A protein and the small-molecule ligand that binds it are described below.
Small molecule (SMILES): CCCCCC(=O)OC[C@H](COP(=O)(O)OCC[N+](C)(C)C)OC(=O)CCCCC

Sequence of chain 1.B:
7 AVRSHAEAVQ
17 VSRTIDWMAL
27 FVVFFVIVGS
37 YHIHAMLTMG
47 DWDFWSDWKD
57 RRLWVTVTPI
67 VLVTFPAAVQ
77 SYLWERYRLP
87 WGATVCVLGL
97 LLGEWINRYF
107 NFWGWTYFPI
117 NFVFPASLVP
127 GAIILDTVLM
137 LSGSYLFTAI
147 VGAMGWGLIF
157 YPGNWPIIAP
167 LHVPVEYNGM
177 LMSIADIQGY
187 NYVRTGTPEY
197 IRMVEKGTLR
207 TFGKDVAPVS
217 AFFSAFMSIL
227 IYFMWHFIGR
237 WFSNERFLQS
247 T

Binding-site contacts:
Ligand atom CAN contacts residue LEU34 of chain 1.C at 4.5 Å (hydrophobic).
Ligand atom CAZ contacts residue TYR122 of chain 1.C at 3.9 Å (hydrophobic).
Ligand atom CAA contacts residue TYR117 of chain 1.C at 3.7 Å (hydrophobic).
Ligand atom CAZ contacts residue PHE106 of chain 1.B at 3.6 Å (hydrophobic).
Ligand atom CAA contacts residue ILE102 of chain 1.B at 3.9 Å (hydrophobic).
Ligand atom OAV contacts residue LEU34 of chain 1.C at 3.5 Å.
Ligand atom CAQ contacts residue PHE106 of chain 1.B at 3.7 Å (hydrophobic).
Ligand atom CAC contacts residue TRP38 of chain 1.C at 2.4 Å (hydrophobic).
Ligand atom OAF contacts residue PHE106 of chain 1.B at 3.6 Å.
Ligand atom CAN contacts residue TYR122 of chain 1.C at 4.0 Å (hydrophobic).
Ligand atom CAN contacts residue ILE102 of chain 1.B at 4.4 Å (hydrophobic).
Ligand atom CAR contacts residue PHE106 of chain 1.B at 4.3 Å (hydrophobic).
Ligand atom CAT contacts residue ARG37 of chain 1.C at 4.2 Å.
Ligand atom CAE contacts residue TRP38 of chain 1.C at 3.8 Å (hydrophobic).
Ligand atom CBA contacts residue PHE106 of chain 1.B at 4.2 Å (hydrophobic).
Ligand atom OAF contacts residue LEU34 of chain 1.C at 4.1 Å.
Ligand atom CAQ contacts residue LEU34 of chain 1.C at 4.1 Å (hydrophobic).
Ligand atom CAS contacts residue TRP38 of chain 1.C at 4.1 Å (hydrophobic).
Ligand atom CAN contacts residue PHE106 of chain 1.B at 4.2 Å (hydrophobic).
Ligand atom CAJ contacts residue TRP118 of chain 1.C at 3.9 Å (hydrophobic).
Ligand atom CAT contacts residue PHE106 of chain 1.B at 3.9 Å (hydrophobic).
Ligand atom CAK contacts residue LEU34 of chain 1.C at 4.0 Å (hydrophobic).
Ligand atom CAE contacts residue ARG37 of chain 1.C at 3.7 Å.
Ligand atom CAC contacts residue ARG37 of chain 1.C at 4.4 Å.
Ligand atom CAZ contacts residue LEU34 of chain 1.C at 3.7 Å (hydrophobic).
Ligand atom CAJ contacts residue ILE102 of chain 1.B at 4.2 Å (hydrophobic).
Ligand atom OAF contacts residue ARG37 of chain 1.C at 4.2 Å.
Ligand atom CAN contacts residue TRP118 of chain 1.C at 4.1 Å (hydrophobic).
Ligand atom OAV contacts residue PHE106 of chain 1.B at 3.7 Å.
Ligand atom CAT contacts residue LEU34 of chain 1.C at 4.1 Å (hydrophobic).
Ligand atom CBB contacts residue PHE106 of chain 1.B at 3.4 Å (hydrophobic).
Ligand atom OAY contacts residue PHE106 of chain 1.B at 3.3 Å.
Ligand atom CAJ contacts residue TYR117 of chain 1.C at 3.5 Å (hydrophobic).
Ligand atom CAD contacts residue ARG37 of chain 1.C at 4.1 Å.
Ligand atom OAF contacts residue TYR122 of chain 1.C at 2.7 Å (h-bond).
Ligand atom OAG contacts residue LEU34 of chain 1.C at 4.5 Å.
Ligand atom CAD contacts residue TRP38 of chain 1.C at 4.4 Å (hydrophobic).
Ligand atom CAL contacts residue TRP118 of chain 1.C at 4.2 Å (hydrophobic).
Ligand atom CAA contacts residue TRP114 of chain 1.C at 4.2 Å (hydrophobic).
Ligand atom NBC contacts residue TRP38 of chain 1.C at 3.7 Å.

Sequence of chain 1.C:
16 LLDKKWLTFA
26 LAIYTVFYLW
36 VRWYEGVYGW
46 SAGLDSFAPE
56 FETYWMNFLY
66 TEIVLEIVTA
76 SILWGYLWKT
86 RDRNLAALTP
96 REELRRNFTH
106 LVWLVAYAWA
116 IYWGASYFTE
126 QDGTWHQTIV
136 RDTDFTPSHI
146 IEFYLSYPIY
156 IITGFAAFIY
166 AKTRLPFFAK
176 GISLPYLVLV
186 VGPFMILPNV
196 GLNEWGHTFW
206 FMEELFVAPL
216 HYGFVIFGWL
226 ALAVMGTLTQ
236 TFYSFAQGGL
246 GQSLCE